The small molecule below binds the protein below.
Small molecule (SMILES): CNC(=O)[C@@H](NC(=O)[C@H](OCc1ccc(-c2cccnc2)cc1)[C@H](O)[C@@H](O)[C@@H](OCc1ccc(-c2cccnc2)cc1)C(=O)N[C@H](C(=O)NC)C(C)C)C(C)C

Sequence of chain 1.B:
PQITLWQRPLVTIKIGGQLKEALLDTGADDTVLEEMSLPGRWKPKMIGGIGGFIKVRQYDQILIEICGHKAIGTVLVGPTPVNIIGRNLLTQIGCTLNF

Sequence of chain 1.A:
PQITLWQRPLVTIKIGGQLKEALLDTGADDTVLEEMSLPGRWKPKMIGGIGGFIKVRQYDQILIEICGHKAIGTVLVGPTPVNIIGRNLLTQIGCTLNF

Binding-site contacts:
Ligand atom C13 contacts residue ILE84 of chain 1.A at 3.6 Å (hydrophobic).
Ligand atom O33 contacts residue ALA28 of chain 1.B at 3.6 Å.
Ligand atom C01 contacts residue VAL82 of chain 1.B at 3.6 Å (hydrophobic).
Ligand atom C31 contacts residue ILE84 of chain 1.B at 3.6 Å (hydrophobic).
Ligand atom C17 contacts residue ASP25 of chain 1.B at 3.4 Å.
Ligand atom O32 contacts residue ASP25 of chain 1.A at 2.6 Å (salt-bridge).
Ligand atom O42 contacts residue ALA28 of chain 1.B at 3.5 Å.
Ligand atom C16 contacts residue ASP25 of chain 1.B at 3.6 Å.
Ligand atom C19 contacts residue GLY27 of chain 1.A at 3.6 Å.
Ligand atom O35 contacts residue GLY49 of chain 1.B at 3.2 Å.
Ligand atom O27 contacts residue GLY27 of chain 1.A at 3.5 Å (h-bond).
Ligand atom O42 contacts residue GLY27 of chain 1.B at 3.4 Å (h-bond).
Ligand atom O33 contacts residue ASP25 of chain 1.B at 2.8 Å (salt-bridge).
Ligand atom C18 contacts residue ASP25 of chain 1.B at 3.5 Å.
Ligand atom O20 contacts residue GLY49 of chain 1.A at 3.5 Å.
Ligand atom C37 contacts residue GLY48 of chain 1.B at 3.4 Å.
Ligand atom O30 contacts residue ASP25 of chain 1.B at 3.2 Å (salt-bridge).
Ligand atom O42 contacts residue ASP29 of chain 1.B at 3.0 Å (salt-bridge).
Ligand atom C09 contacts residue PRO81 of chain 1.A at 3.5 Å (hydrophobic).
Ligand atom C17 contacts residue ASP25 of chain 1.A at 3.3 Å.
Ligand atom C22 contacts residue GLY48 of chain 1.A at 3.4 Å.
Ligand atom C44 contacts residue ARG8 of chain 1.A at 3.2 Å.
Ligand atom C18 contacts residue GLY27 of chain 1.A at 3.2 Å.
Ligand atom O32 contacts residue ASP25 of chain 1.B at 2.6 Å (salt-bridge).
Ligand atom O27 contacts residue ALA28 of chain 1.A at 3.5 Å.
Ligand atom N28 contacts residue GLY48 of chain 1.A at 2.9 Å (h-bond).
Ligand atom N36 contacts residue GLY27 of chain 1.B at 3.1 Å (h-bond).
Ligand atom O14 contacts residue ASP25 of chain 1.A at 3.5 Å (salt-bridge).
Ligand atom C29 contacts residue ARG8 of chain 1.B at 3.6 Å.
Ligand atom O27 contacts residue ASP29 of chain 1.A at 2.9 Å (salt-bridge).
Ligand atom C13 contacts residue ASP25 of chain 1.A at 3.3 Å.
Ligand atom C15 contacts residue GLY27 of chain 1.B at 3.3 Å.
Ligand atom C31 contacts residue GLY27 of chain 1.A at 3.7 Å.
Ligand atom N43 contacts residue GLY48 of chain 1.B at 3.0 Å (h-bond).
Ligand atom C29 contacts residue ASP29 of chain 1.A at 3.6 Å.
Ligand atom C12 contacts residue GLY27 of chain 1.B at 3.5 Å.
Ligand atom N21 contacts residue GLY27 of chain 1.A at 3.1 Å (h-bond).
Ligand atom C44 contacts residue ASP29 of chain 1.B at 3.5 Å.
Ligand atom C46 contacts residue GLY48 of chain 1.A at 3.5 Å.
Ligand atom C31 contacts residue ASP25 of chain 1.B at 3.4 Å.